Sequence of chain 1.B:
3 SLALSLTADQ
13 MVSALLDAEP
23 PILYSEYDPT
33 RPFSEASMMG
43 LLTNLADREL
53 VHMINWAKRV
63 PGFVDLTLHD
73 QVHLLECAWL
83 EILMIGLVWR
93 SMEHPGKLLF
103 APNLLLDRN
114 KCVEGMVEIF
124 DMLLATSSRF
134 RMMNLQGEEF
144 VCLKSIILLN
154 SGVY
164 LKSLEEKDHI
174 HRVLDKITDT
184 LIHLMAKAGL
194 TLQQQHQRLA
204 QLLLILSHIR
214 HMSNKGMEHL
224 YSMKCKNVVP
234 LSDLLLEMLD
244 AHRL

This small molecule binds to this protein.
Small molecule (SMILES): CCn1nc2c(C(F)(F)F)cccc2c1-c1ccc(O)cc1O

Binding-site contacts:
Ligand atom F01 contacts residue ILE122 of chain 1.B at 2.8 Å.
Ligand atom F01 contacts residue HIS222 of chain 1.B at 3.8 Å.
Ligand atom O01 contacts residue ARG92 of chain 1.B at 3.1 Å (salt-bridge).
Ligand atom C08 contacts residue PHE102 of chain 1.B at 3.7 Å (hydrophobic).
Ligand atom C01 contacts residue ALA48 of chain 1.B at 3.7 Å (hydrophobic).
Ligand atom C02 contacts residue ALA48 of chain 1.B at 3.9 Å (hydrophobic).
Ligand atom F01 contacts residue GLY219 of chain 1.B at 3.7 Å.
Ligand atom N01 contacts residue LEU82 of chain 1.B at 3.9 Å.
Ligand atom C07 contacts residue MET119 of chain 1.B at 4.0 Å (hydrophobic).
Ligand atom C15 contacts residue LEU44 of chain 1.B at 3.9 Å (hydrophobic).
Ligand atom C01 contacts residue THR45 of chain 1.B at 3.9 Å.
Ligand atom C16 contacts residue LEU44 of chain 1.B at 3.7 Å (hydrophobic).
Ligand atom C14 contacts residue GLU51 of chain 1.B at 3.5 Å.
Ligand atom F03 contacts residue GLY219 of chain 1.B at 3.3 Å.
Ligand atom C06 contacts residue MET119 of chain 1.B at 3.3 Å (hydrophobic).
Ligand atom O02 contacts residue LEU44 of chain 1.B at 2.6 Å (h-bond).
Ligand atom F02 contacts residue HIS222 of chain 1.B at 3.4 Å.
Ligand atom O01 contacts residue GLU51 of chain 1.B at 2.7 Å (salt-bridge).
Ligand atom F02 contacts residue MET119 of chain 1.B at 2.8 Å.
Ligand atom F02 contacts residue LEU223 of chain 1.B at 3.5 Å.
Ligand atom C16 contacts residue PHE102 of chain 1.B at 4.0 Å (hydrophobic).
Ligand atom F02 contacts residue MET41 of chain 1.B at 3.8 Å.
Ligand atom F01 contacts residue MET119 of chain 1.B at 3.3 Å.
Ligand atom C02 contacts residue LEU82 of chain 1.B at 3.9 Å (hydrophobic).
Ligand atom O02 contacts residue THR45 of chain 1.B at 4.0 Å.
Ligand atom C05 contacts residue ILE122 of chain 1.B at 4.0 Å (hydrophobic).
Ligand atom C11 contacts residue PHE102 of chain 1.B at 4.1 Å (hydrophobic).
Ligand atom C15 contacts residue GLU51 of chain 1.B at 3.5 Å.
Ligand atom C05 contacts residue MET119 of chain 1.B at 3.5 Å (hydrophobic).
Ligand atom C06 contacts residue ILE122 of chain 1.B at 3.6 Å (hydrophobic).
Ligand atom C04 contacts residue MET119 of chain 1.B at 3.9 Å (hydrophobic).
Ligand atom C13 contacts residue LEU85 of chain 1.B at 3.5 Å (hydrophobic).
Ligand atom F03 contacts residue LEU223 of chain 1.B at 3.2 Å.
Ligand atom O02 contacts residue ALA48 of chain 1.B at 3.6 Å.
Ligand atom C16 contacts residue ALA48 of chain 1.B at 4.0 Å (hydrophobic).
Ligand atom C15 contacts residue PHE102 of chain 1.B at 4.0 Å (hydrophobic).
Ligand atom C07 contacts residue LEU126 of chain 1.B at 3.6 Å (hydrophobic).
Ligand atom O01 contacts residue LEU85 of chain 1.B at 4.0 Å.
Ligand atom C07 contacts residue ILE122 of chain 1.B at 3.9 Å (hydrophobic).
Ligand atom N02 contacts residue LEU223 of chain 1.B at 4.0 Å.